Sequence of chain 1.A:
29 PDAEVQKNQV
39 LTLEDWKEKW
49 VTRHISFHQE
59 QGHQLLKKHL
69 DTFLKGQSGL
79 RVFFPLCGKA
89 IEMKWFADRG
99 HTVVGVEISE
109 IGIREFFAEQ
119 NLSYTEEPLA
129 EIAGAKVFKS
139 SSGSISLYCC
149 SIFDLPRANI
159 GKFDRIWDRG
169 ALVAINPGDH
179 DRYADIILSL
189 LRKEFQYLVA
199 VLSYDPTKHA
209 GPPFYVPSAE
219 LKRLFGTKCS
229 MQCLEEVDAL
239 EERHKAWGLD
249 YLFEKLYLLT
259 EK

Binding-site contacts:
Ligand atom C5 contacts residue PHE55 of chain 1.A at 3.6 Å (hydrophobic).
Ligand atom N7 contacts residue PRO211 of chain 1.A at 4.1 Å.
Ligand atom S6 contacts residue PHE55 of chain 1.A at 4.4 Å.
Ligand atom N7 contacts residue ARG167 of chain 1.A at 3.8 Å.
Ligand atom C6 contacts residue SAH1 of chain 1.C at 4.3 Å.
Ligand atom N9 contacts residue ARG167 of chain 1.A at 4.0 Å.
Ligand atom N7 contacts residue VAL171 of chain 1.A at 4.3 Å.
Ligand atom N9 contacts residue LEU200 of chain 1.A at 4.2 Å.
Ligand atom N1 contacts residue PRO210 of chain 1.A at 4.4 Å.
Ligand atom C8 contacts residue ARG167 of chain 1.A at 3.3 Å.
Ligand atom C6 contacts residue PHE55 of chain 1.A at 3.5 Å (hydrophobic).
Ligand atom C5 contacts residue PRO211 of chain 1.A at 3.8 Å (hydrophobic).
Ligand atom N3 contacts residue PHE55 of chain 1.A at 3.6 Å.
Ligand atom C2 contacts residue PRO211 of chain 1.A at 3.5 Å (hydrophobic).
Ligand atom N3 contacts residue PRO211 of chain 1.A at 3.3 Å.
Ligand atom N1 contacts residue PRO211 of chain 1.A at 4.0 Å.
Ligand atom S6 contacts residue VAL171 of chain 1.A at 4.2 Å.
Ligand atom C2 contacts residue PRO210 of chain 1.A at 4.3 Å (hydrophobic).
Ligand atom S6 contacts residue GLY168 of chain 1.A at 3.2 Å (h-bond).
Ligand atom N1 contacts residue PHE55 of chain 1.A at 3.4 Å.
Ligand atom N7 contacts residue LEU200 of chain 1.A at 4.3 Å.
Ligand atom C6 contacts residue PRO211 of chain 1.A at 4.0 Å (hydrophobic).
Ligand atom C8 contacts residue LEU200 of chain 1.A at 3.7 Å (hydrophobic).
Ligand atom C8 contacts residue PRO211 of chain 1.A at 4.2 Å (hydrophobic).
Ligand atom N7 contacts residue PHE55 of chain 1.A at 4.3 Å.
Ligand atom C4 contacts residue PHE55 of chain 1.A at 3.6 Å (hydrophobic).
Ligand atom N9 contacts residue PRO211 of chain 1.A at 3.9 Å.
Ligand atom N1 contacts residue SAH1 of chain 1.C at 4.5 Å.
Ligand atom C2 contacts residue PHE55 of chain 1.A at 3.5 Å (hydrophobic).
Ligand atom N3 contacts residue TRP245 of chain 1.A at 4.4 Å.
Ligand atom N1 contacts residue TRP44 of chain 1.A at 4.4 Å.
Ligand atom S6 contacts residue SAH1 of chain 1.C at 3.4 Å (h-bond).
Ligand atom S6 contacts residue ALA172 of chain 1.A at 3.6 Å.
Ligand atom C4 contacts residue PRO211 of chain 1.A at 3.6 Å (hydrophobic).
Ligand atom N9 contacts residue PHE55 of chain 1.A at 4.4 Å.
Ligand atom N7 contacts residue GLY168 of chain 1.A at 4.0 Å.

This protein binds this small molecule.
Small molecule (SMILES): Sc1ncnc2[nH]cnc12